Binding-site contacts:
Ligand atom O contacts residue PHE64 of chain 2.A at 3.9 Å.
Ligand atom O contacts residue ILE26 of chain 2.A at 4.3 Å.
Ligand atom CA contacts residue HIS60 of chain 2.A at 3.7 Å.
Ligand atom N contacts residue GLU46 of chain 2.A at 3.2 Å (salt-bridge).
Ligand atom C contacts residue HIS60 of chain 2.A at 3.9 Å.
Ligand atom OXT contacts residue ILE26 of chain 2.A at 4.2 Å.
Ligand atom CA contacts residue GLU46 of chain 2.A at 3.7 Å.
Ligand atom O contacts residue TYR34 of chain 2.A at 4.4 Å.
Ligand atom CA contacts residue TYR63 of chain 2.A at 4.0 Å (hydrophobic).
Ligand atom O contacts residue LEU68 of chain 2.A at 4.3 Å.
Ligand atom OXT contacts residue HIS60 of chain 2.A at 4.2 Å.
Ligand atom O contacts residue HIS60 of chain 2.A at 3.8 Å.

Sequence of chain 2.A:
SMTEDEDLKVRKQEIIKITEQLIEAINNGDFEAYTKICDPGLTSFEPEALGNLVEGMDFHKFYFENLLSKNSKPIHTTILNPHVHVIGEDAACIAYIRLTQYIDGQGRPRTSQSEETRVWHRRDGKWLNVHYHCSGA

This small molecule binds to this protein.
Small molecule (SMILES): NCC(=O)O